Sequence of chain 1.A:
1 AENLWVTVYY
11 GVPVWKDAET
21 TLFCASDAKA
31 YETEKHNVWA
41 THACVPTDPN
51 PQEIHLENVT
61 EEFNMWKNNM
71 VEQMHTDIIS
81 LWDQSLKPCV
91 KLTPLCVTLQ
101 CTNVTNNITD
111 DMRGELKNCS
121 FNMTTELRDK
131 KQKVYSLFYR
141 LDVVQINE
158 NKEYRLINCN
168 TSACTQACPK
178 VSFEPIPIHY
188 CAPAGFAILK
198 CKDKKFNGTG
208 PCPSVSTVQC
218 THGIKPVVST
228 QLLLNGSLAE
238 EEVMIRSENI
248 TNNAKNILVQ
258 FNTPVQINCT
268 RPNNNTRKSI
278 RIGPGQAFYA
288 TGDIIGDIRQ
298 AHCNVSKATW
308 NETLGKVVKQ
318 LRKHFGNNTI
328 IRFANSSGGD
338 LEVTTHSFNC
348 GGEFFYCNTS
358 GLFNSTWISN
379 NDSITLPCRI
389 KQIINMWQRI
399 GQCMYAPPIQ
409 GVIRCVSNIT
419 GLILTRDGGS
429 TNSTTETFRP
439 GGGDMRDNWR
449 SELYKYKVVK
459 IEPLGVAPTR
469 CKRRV

Binding-site contacts:
Ligand atom O5 contacts residue ILE292 of chain 1.A at 3.8 Å.
Ligand atom C1 contacts residue ASN271 of chain 1.A at 1.4 Å.
Ligand atom C7 contacts residue ASN271 of chain 1.A at 3.6 Å.
Ligand atom C2 contacts residue ASN271 of chain 1.A at 2.5 Å.
Ligand atom C6 contacts residue ILE292 of chain 1.A at 4.0 Å (hydrophobic).
Ligand atom N2 contacts residue ASN271 of chain 1.A at 2.9 Å (h-bond).
Ligand atom O6 contacts residue ILE292 of chain 1.A at 3.3 Å.
Ligand atom C5 contacts residue ASN271 of chain 1.A at 3.7 Å.
Ligand atom C8 contacts residue VAL410 of chain 1.A at 3.8 Å (hydrophobic).
Ligand atom C3 contacts residue ASN271 of chain 1.A at 3.8 Å.
Ligand atom O5 contacts residue ASN271 of chain 1.A at 2.4 Å (h-bond).
Ligand atom C4 contacts residue ASN271 of chain 1.A at 4.2 Å.
Ligand atom O7 contacts residue ASN271 of chain 1.A at 3.9 Å.

This small molecule binds to this protein.
Small molecule (SMILES): CC(=O)N[C@@H]1[C@@H](O)[C@H](O)[C@@H](CO)O[C@H]1O